This small molecule binds to this protein.
Small molecule (SMILES): O=C1CCCN1c1cccc(NS(=O)(=O)c2ccc(F)c(Cl)c2)c1

Sequence of chain 1.A:
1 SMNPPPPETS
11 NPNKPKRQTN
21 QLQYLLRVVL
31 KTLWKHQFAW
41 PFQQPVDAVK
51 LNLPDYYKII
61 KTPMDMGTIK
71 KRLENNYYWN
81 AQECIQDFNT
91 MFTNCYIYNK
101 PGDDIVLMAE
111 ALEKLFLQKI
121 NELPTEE

Binding-site contacts:
Ligand atom F10 contacts residue ILE105 of chain 1.A at 3.5 Å.
Ligand atom C18 contacts residue PHE42 of chain 1.A at 4.0 Å (hydrophobic).
Ligand atom O01 contacts residue LEU51 of chain 1.A at 3.5 Å.
Ligand atom C23 contacts residue LEU53 of chain 1.A at 3.8 Å (hydrophobic).
Ligand atom C04 contacts residue TRP40 of chain 1.A at 3.4 Å (hydrophobic).
Ligand atom C13 contacts residue LEU51 of chain 1.A at 3.9 Å (hydrophobic).
Ligand atom O01 contacts residue TRP40 of chain 1.A at 4.0 Å.
Ligand atom C17 contacts residue ILE105 of chain 1.A at 4.1 Å (hydrophobic).
Ligand atom C17 contacts residue PRO41 of chain 1.A at 3.2 Å (hydrophobic).
Ligand atom C18 contacts residue VAL46 of chain 1.A at 3.7 Å (hydrophobic).
Ligand atom C21 contacts residue LEU53 of chain 1.A at 4.1 Å (hydrophobic).
Ligand atom C12 contacts residue LEU53 of chain 1.A at 3.9 Å (hydrophobic).
Ligand atom C19 contacts residue ILE105 of chain 1.A at 3.9 Å (hydrophobic).
Ligand atom C22 contacts residue ASN99 of chain 1.A at 3.3 Å.
Ligand atom O20 contacts residue ASN99 of chain 1.A at 3.0 Å (h-bond).
Ligand atom C22 contacts residue LEU53 of chain 1.A at 3.9 Å (hydrophobic).
Ligand atom C12 contacts residue LEU51 of chain 1.A at 4.1 Å (hydrophobic).
Ligand atom C21 contacts residue ASN99 of chain 1.A at 3.3 Å.
Ligand atom C16 contacts residue PRO41 of chain 1.A at 3.8 Å (hydrophobic).
Ligand atom C17 contacts residue PHE42 of chain 1.A at 3.9 Å (hydrophobic).
Ligand atom C19 contacts residue ASN99 of chain 1.A at 4.0 Å.
Ligand atom C14 contacts residue ILE105 of chain 1.A at 4.0 Å (hydrophobic).
Ligand atom F10 contacts residue ASP104 of chain 1.A at 3.2 Å.
Ligand atom O20 contacts residue TYR56 of chain 1.A at 4.0 Å.
Ligand atom C05 contacts residue TRP40 of chain 1.A at 3.5 Å (hydrophobic).
Ligand atom C09 contacts residue MET108 of chain 1.A at 4.1 Å (hydrophobic).
Ligand atom N15 contacts residue ILE105 of chain 1.A at 3.8 Å.
Ligand atom C05 contacts residue ILE105 of chain 1.A at 3.6 Å (hydrophobic).
Ligand atom S02 contacts residue LEU51 of chain 1.A at 3.6 Å.
Ligand atom N11 contacts residue LEU51 of chain 1.A at 3.7 Å.
Ligand atom C05 contacts residue PRO41 of chain 1.A at 3.9 Å (hydrophobic).
Ligand atom CL1 contacts residue ASP104 of chain 1.A at 3.8 Å.
Ligand atom C17 contacts residue VAL46 of chain 1.A at 3.8 Å (hydrophobic).
Ligand atom F10 contacts residue MET108 of chain 1.A at 3.3 Å.
Ligand atom C05 contacts residue MET108 of chain 1.A at 3.9 Å (hydrophobic).
Ligand atom C04 contacts residue ILE105 of chain 1.A at 3.9 Å (hydrophobic).
Ligand atom C16 contacts residue ILE105 of chain 1.A at 3.9 Å (hydrophobic).
Ligand atom C16 contacts residue VAL46 of chain 1.A at 4.0 Å (hydrophobic).
Ligand atom C04 contacts residue PRO41 of chain 1.A at 4.1 Å (hydrophobic).
Ligand atom O24 contacts residue LEU51 of chain 1.A at 3.3 Å.